This protein binds this small molecule.
Small molecule (SMILES): NC[C@H](O)CNc1ccc([N+](=O)[O-])c2cccnc12

Sequence of chain 1.A:
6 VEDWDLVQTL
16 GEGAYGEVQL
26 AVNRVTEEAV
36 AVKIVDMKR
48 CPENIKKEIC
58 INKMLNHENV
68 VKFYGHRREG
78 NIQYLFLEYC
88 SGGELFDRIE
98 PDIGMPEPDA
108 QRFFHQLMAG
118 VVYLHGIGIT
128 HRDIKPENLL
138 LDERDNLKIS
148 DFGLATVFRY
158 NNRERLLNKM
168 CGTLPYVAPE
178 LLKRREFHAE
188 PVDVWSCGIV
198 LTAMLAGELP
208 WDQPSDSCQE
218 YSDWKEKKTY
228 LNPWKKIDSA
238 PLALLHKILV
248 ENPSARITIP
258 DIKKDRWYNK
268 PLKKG

Binding-site contacts:
Ligand atom OXT contacts residue CYS87 of chain 1.A at 3.0 Å (h-bond).
Ligand atom N contacts residue ASN135 of chain 1.A at 2.1 Å (h-bond).
Ligand atom C2 contacts residue LEU137 of chain 1.A at 3.5 Å (hydrophobic).
Ligand atom N contacts residue GLU134 of chain 1.A at 3.8 Å.
Ligand atom N contacts residue SER147 of chain 1.A at 3.2 Å (h-bond).
Ligand atom C4A contacts residue LEU137 of chain 1.A at 3.8 Å (hydrophobic).
Ligand atom O contacts residue LEU15 of chain 1.A at 3.8 Å.
Ligand atom C1 contacts residue LEU137 of chain 1.A at 3.5 Å (hydrophobic).
Ligand atom C6 contacts residue GLU91 of chain 1.A at 3.8 Å.
Ligand atom O16 contacts residue GLU91 of chain 1.A at 3.4 Å (salt-bridge).
Ligand atom N5 contacts residue LEU15 of chain 1.A at 3.8 Å.
Ligand atom CA contacts residue SER147 of chain 1.A at 3.4 Å.
Ligand atom C1 contacts residue VAL23 of chain 1.A at 4.0 Å (hydrophobic).
Ligand atom OXT contacts residue LEU15 of chain 1.A at 3.9 Å.
Ligand atom N1 contacts residue CYS87 of chain 1.A at 3.2 Å (h-bond).
Ligand atom C2 contacts residue ALA36 of chain 1.A at 4.0 Å (hydrophobic).
Ligand atom C10 contacts residue LEU15 of chain 1.A at 3.8 Å (hydrophobic).
Ligand atom C1A contacts residue LEU137 of chain 1.A at 3.6 Å (hydrophobic).
Ligand atom CA contacts residue ASN135 of chain 1.A at 3.5 Å.
Ligand atom C2 contacts residue VAL23 of chain 1.A at 3.5 Å (hydrophobic).
Ligand atom C3 contacts residue LEU137 of chain 1.A at 3.7 Å (hydrophobic).
Ligand atom CA contacts residue GLU134 of chain 1.A at 4.0 Å.
Ligand atom C4B contacts residue GLU91 of chain 1.A at 3.5 Å.
Ligand atom N4 contacts residue LEU137 of chain 1.A at 3.8 Å.
Ligand atom OXT contacts residue GLY90 of chain 1.A at 3.8 Å.
Ligand atom CB contacts residue GLU134 of chain 1.A at 3.3 Å.
Ligand atom N1 contacts residue LEU15 of chain 1.A at 3.7 Å.
Ligand atom O contacts residue TYR86 of chain 1.A at 3.5 Å.
Ligand atom C4B contacts residue LEU15 of chain 1.A at 3.4 Å (hydrophobic).
Ligand atom O16 contacts residue LEU137 of chain 1.A at 3.3 Å.
Ligand atom C8A contacts residue GLU91 of chain 1.A at 3.4 Å.
Ligand atom C3 contacts residue VAL23 of chain 1.A at 3.5 Å (hydrophobic).
Ligand atom C9 contacts residue LEU15 of chain 1.A at 3.6 Å (hydrophobic).
Ligand atom N5 contacts residue GLU91 of chain 1.A at 2.9 Å (salt-bridge).
Ligand atom N contacts residue ASP148 of chain 1.A at 3.3 Å.
Ligand atom C8A contacts residue LEU15 of chain 1.A at 3.1 Å (hydrophobic).
Ligand atom N5 contacts residue GLY16 of chain 1.A at 3.8 Å.
Ligand atom O contacts residue CYS87 of chain 1.A at 3.0 Å (h-bond).
Ligand atom CB contacts residue GLU91 of chain 1.A at 3.7 Å.
Ligand atom O16 contacts residue GLU134 of chain 1.A at 2.8 Å (salt-bridge).